Binding-site contacts:
Ligand atom O7 contacts residue ASN126 of chain 1.D at 3.4 Å (h-bond).
Ligand atom C7 contacts residue GLU123 of chain 1.D at 4.4 Å.
Ligand atom O7 contacts residue TYR127 of chain 1.D at 4.4 Å.
Ligand atom C1 contacts residue ASN126 of chain 1.D at 1.4 Å.
Ligand atom C4 contacts residue ASN126 of chain 1.D at 4.2 Å.
Ligand atom C5 contacts residue ASN126 of chain 1.D at 3.6 Å.
Ligand atom O5 contacts residue ASN126 of chain 1.D at 2.4 Å (h-bond).
Ligand atom C8 contacts residue LYS122 of chain 1.D at 3.7 Å.
Ligand atom N2 contacts residue ASN126 of chain 1.D at 2.9 Å (h-bond).
Ligand atom C2 contacts residue ASN126 of chain 1.D at 2.4 Å.
Ligand atom C8 contacts residue ASN126 of chain 1.D at 3.9 Å.
Ligand atom C3 contacts residue ASN126 of chain 1.D at 3.8 Å.
Ligand atom C7 contacts residue ASN126 of chain 1.D at 3.3 Å.
Ligand atom C8 contacts residue GLU123 of chain 1.D at 3.2 Å.

The protein below binds the small molecule below.
Small molecule (SMILES): CC(=O)N[C@@H]1[C@@H](O)[C@H](O)[C@@H](CO)O[C@H]1O

Sequence of chain 1.D:
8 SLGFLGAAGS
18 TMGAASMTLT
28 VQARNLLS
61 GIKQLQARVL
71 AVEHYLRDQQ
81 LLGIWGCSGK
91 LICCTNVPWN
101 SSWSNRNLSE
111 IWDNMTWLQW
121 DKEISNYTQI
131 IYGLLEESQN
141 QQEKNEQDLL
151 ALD